Binding-site contacts:
Ligand atom O3 contacts residue TRP63 of chain 1.C at 3.1 Å (h-bond).
Ligand atom C3 contacts residue GLU45 of chain 1.C at 2.9 Å.
Ligand atom O2 contacts residue TRP63 of chain 1.C at 3.1 Å (h-bond).
Ligand atom O4 contacts residue GLU45 of chain 1.C at 2.7 Å (salt-bridge).
Ligand atom O5 contacts residue TYR156 of chain 1.C at 3.3 Å.
Ligand atom C1 contacts residue TRP231 of chain 1.C at 3.8 Å (hydrophobic).
Ligand atom O5 contacts residue TRP341 of chain 1.C at 3.1 Å.
Ligand atom O2 contacts residue GLU45 of chain 1.C at 3.5 Å.
Ligand atom O6 contacts residue GLU154 of chain 1.C at 2.6 Å (salt-bridge).
Ligand atom O2 contacts residue ARG67 of chain 1.C at 3.0 Å (salt-bridge).
Ligand atom C6 contacts residue TRP341 of chain 1.C at 3.5 Å (hydrophobic).
Ligand atom C4 contacts residue GLU45 of chain 1.C at 3.4 Å.
Ligand atom O2 contacts residue ASP66 of chain 1.C at 3.0 Å (salt-bridge).
Ligand atom C6 contacts residue GLU154 of chain 1.C at 3.4 Å.
Ligand atom O2 contacts residue LYS16 of chain 1.C at 3.3 Å.
Ligand atom O6 contacts residue TRP341 of chain 1.C at 3.5 Å (h-bond).
Ligand atom C6 contacts residue TYR156 of chain 1.C at 3.6 Å (hydrophobic).
Ligand atom O4 contacts residue GLU46 of chain 1.C at 2.9 Å (salt-bridge).
Ligand atom O3 contacts residue ASP66 of chain 1.C at 2.5 Å (salt-bridge).
Ligand atom O6 contacts residue ARG345 of chain 1.C at 3.5 Å.
Ligand atom O1 contacts residue ASN13 of chain 1.C at 3.4 Å (h-bond).
Ligand atom O3 contacts residue GLU45 of chain 1.C at 2.8 Å (salt-bridge).
Ligand atom C3 contacts residue ASP66 of chain 1.C at 3.3 Å.
Ligand atom C6 contacts residue PRO155 of chain 1.C at 3.8 Å (hydrophobic).
Ligand atom O6 contacts residue PRO155 of chain 1.C at 3.4 Å.
Ligand atom C2 contacts residue ASP66 of chain 1.C at 3.2 Å.
Ligand atom C3 contacts residue TRP63 of chain 1.C at 3.5 Å (hydrophobic).
Ligand atom C2 contacts residue ARG67 of chain 1.C at 3.5 Å.
Ligand atom O1 contacts residue ASP15 of chain 1.C at 2.8 Å (salt-bridge).
Ligand atom O2 contacts residue GLU112 of chain 1.C at 3.2 Å (salt-bridge).
Ligand atom O3 contacts residue TYR342 of chain 1.C at 3.1 Å (h-bond).
Ligand atom O6 contacts residue TYR156 of chain 1.C at 3.1 Å.
Ligand atom O3 contacts residue GLU112 of chain 1.C at 3.4 Å (salt-bridge).
Ligand atom C1 contacts residue TRP341 of chain 1.C at 3.6 Å (hydrophobic).
Ligand atom C5 contacts residue GLU154 of chain 1.C at 3.7 Å.
Ligand atom O2 contacts residue ALA64 of chain 1.C at 3.2 Å.
Ligand atom C2 contacts residue TRP231 of chain 1.C at 3.7 Å (hydrophobic).
Ligand atom O3 contacts residue ARG67 of chain 1.C at 2.3 Å (salt-bridge).
Ligand atom C4 contacts residue TRP341 of chain 1.C at 3.5 Å (hydrophobic).
Ligand atom C1 contacts residue ASP15 of chain 1.C at 3.6 Å.

Sequence of chain 1.C:
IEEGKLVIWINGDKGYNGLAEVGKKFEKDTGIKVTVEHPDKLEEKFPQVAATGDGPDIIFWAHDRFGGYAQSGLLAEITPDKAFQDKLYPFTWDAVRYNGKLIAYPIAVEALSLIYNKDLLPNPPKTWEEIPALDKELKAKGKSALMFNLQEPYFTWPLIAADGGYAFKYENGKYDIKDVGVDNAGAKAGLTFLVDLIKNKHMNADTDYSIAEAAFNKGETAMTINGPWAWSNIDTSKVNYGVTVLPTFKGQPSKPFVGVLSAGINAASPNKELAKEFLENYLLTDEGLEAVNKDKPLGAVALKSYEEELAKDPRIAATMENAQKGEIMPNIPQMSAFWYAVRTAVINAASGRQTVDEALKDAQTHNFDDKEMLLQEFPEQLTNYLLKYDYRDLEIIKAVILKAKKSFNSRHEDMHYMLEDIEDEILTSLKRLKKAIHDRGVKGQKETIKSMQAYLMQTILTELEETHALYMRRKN

This small molecule binds to this protein.
Small molecule (SMILES): OC[C@H]1O[C@H](O[C@H]2[C@H](O)[C@@H](O)[C@@H](O[C@H]3[C@H](O)[C@@H](O)[C@@H](O)O[C@@H]3CO)O[C@@H]2CO)[C@H](O)[C@@H](O)[C@@H]1O